This small molecule binds to this protein.
Small molecule (SMILES): CC(=O)N[C@@H]1[C@@H](O)[C@H](O)[C@@H](CO)O[C@H]1O

Sequence of chain 1.G:
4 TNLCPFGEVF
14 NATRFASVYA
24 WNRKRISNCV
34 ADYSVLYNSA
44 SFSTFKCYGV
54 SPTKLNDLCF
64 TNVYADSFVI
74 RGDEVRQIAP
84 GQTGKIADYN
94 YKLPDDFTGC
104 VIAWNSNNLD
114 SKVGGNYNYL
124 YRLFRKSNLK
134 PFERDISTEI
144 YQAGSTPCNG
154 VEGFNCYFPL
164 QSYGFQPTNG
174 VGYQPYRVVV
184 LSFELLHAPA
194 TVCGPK

Binding-site contacts:
Ligand atom C8 contacts residue PHE9 of chain 1.G at 4.1 Å (hydrophobic).
Ligand atom C7 contacts residue ASN14 of chain 1.G at 3.5 Å.
Ligand atom C7 contacts residue GLY10 of chain 1.G at 3.6 Å.
Ligand atom N2 contacts residue VAL38 of chain 1.G at 3.7 Å.
Ligand atom O5 contacts residue ASN14 of chain 1.G at 2.3 Å (h-bond).
Ligand atom C8 contacts residue GLY10 of chain 1.G at 3.2 Å.
Ligand atom O7 contacts residue GLY10 of chain 1.G at 3.8 Å.
Ligand atom O7 contacts residue PHE9 of chain 1.G at 4.4 Å.
Ligand atom C5 contacts residue ASN14 of chain 1.G at 3.6 Å.
Ligand atom C4 contacts residue ASN14 of chain 1.G at 4.2 Å.
Ligand atom N2 contacts residue ASN14 of chain 1.G at 3.1 Å (h-bond).
Ligand atom C6 contacts residue ASN14 of chain 1.G at 4.0 Å.
Ligand atom C1 contacts residue ASN14 of chain 1.G at 1.4 Å.
Ligand atom C3 contacts residue ASN14 of chain 1.G at 3.9 Å.
Ligand atom O4 contacts residue SER42 of chain 1.G at 4.4 Å.
Ligand atom O7 contacts residue VAL38 of chain 1.G at 3.5 Å.
Ligand atom C7 contacts residue VAL38 of chain 1.G at 3.3 Å (hydrophobic).
Ligand atom C3 contacts residue VAL38 of chain 1.G at 4.2 Å (hydrophobic).
Ligand atom O7 contacts residue PHE13 of chain 1.G at 4.3 Å.
Ligand atom C8 contacts residue VAL38 of chain 1.G at 3.4 Å (hydrophobic).
Ligand atom O7 contacts residue ASN14 of chain 1.G at 3.5 Å (h-bond).
Ligand atom O3 contacts residue VAL38 of chain 1.G at 4.4 Å.
Ligand atom O6 contacts residue ASN14 of chain 1.G at 4.4 Å.
Ligand atom N2 contacts residue GLY10 of chain 1.G at 4.3 Å.
Ligand atom C2 contacts residue ASN14 of chain 1.G at 2.5 Å.